Sequence of chain 1.A:
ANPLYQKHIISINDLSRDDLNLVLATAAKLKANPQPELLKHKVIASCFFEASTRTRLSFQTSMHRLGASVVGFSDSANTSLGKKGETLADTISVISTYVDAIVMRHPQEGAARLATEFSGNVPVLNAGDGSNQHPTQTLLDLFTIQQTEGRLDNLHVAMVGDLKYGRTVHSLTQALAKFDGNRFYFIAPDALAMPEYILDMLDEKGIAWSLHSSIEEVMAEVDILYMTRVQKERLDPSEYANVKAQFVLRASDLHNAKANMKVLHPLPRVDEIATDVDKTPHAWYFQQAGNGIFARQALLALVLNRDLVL

Sequence of chain 3.A:
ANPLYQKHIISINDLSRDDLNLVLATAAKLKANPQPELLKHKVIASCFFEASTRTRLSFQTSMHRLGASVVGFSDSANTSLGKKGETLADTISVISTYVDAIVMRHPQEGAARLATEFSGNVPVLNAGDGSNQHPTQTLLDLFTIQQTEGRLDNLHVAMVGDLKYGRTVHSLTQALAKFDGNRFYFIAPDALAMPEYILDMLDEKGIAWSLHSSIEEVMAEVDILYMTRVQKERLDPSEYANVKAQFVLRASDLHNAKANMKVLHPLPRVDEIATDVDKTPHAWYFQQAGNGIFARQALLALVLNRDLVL

Binding-site contacts:
Ligand atom C1 contacts residue LEU267 of chain 3.A at 3.9 Å (hydrophobic).
Ligand atom O3P contacts residue SER52 of chain 3.A at 2.7 Å (h-bond).
Ligand atom C1P contacts residue ARG54 of chain 3.A at 3.4 Å.
Ligand atom O1P contacts residue MLI1 of chain 3.E at 4.1 Å.
Ligand atom O2P contacts residue SER80 of chain 1.A at 2.8 Å (h-bond).
Ligand atom N1 contacts residue LEU267 of chain 3.A at 3.8 Å.
Ligand atom C1P contacts residue LEU267 of chain 3.A at 3.1 Å (hydrophobic).
Ligand atom O1 contacts residue GLN137 of chain 3.A at 3.9 Å.
Ligand atom P contacts residue SER52 of chain 3.A at 3.9 Å.
Ligand atom O1P contacts residue SER52 of chain 3.A at 4.2 Å.
Ligand atom O1P contacts residue SER80 of chain 1.A at 3.6 Å.
Ligand atom O1 contacts residue THR55 of chain 3.A at 2.7 Å (h-bond).
Ligand atom O1 contacts residue ARG105 of chain 3.A at 3.7 Å.
Ligand atom P contacts residue SER80 of chain 1.A at 3.8 Å.
Ligand atom N1 contacts residue MLI1 of chain 3.E at 3.3 Å (h-bond).
Ligand atom O3P contacts residue THR53 of chain 3.A at 3.9 Å.
Ligand atom O3P contacts residue ARG105 of chain 3.A at 2.6 Å (salt-bridge).
Ligand atom P contacts residue ARG54 of chain 3.A at 3.8 Å.
Ligand atom C1P contacts residue MLI1 of chain 3.E at 3.9 Å.
Ligand atom P contacts residue THR53 of chain 3.A at 3.9 Å.
Ligand atom N1 contacts residue GLN137 of chain 3.A at 2.7 Å (h-bond).
Ligand atom O1 contacts residue MLI1 of chain 3.E at 2.7 Å (h-bond).
Ligand atom O3P contacts residue ARG54 of chain 3.A at 3.8 Å.
Ligand atom N1 contacts residue HIS134 of chain 3.A at 3.5 Å (h-bond).
Ligand atom C1P contacts residue PRO266 of chain 3.A at 4.2 Å (hydrophobic).
Ligand atom C1 contacts residue ARG54 of chain 3.A at 4.2 Å.
Ligand atom C1 contacts residue HIS134 of chain 3.A at 3.6 Å.
Ligand atom P contacts residue ARG105 of chain 3.A at 3.6 Å.
Ligand atom P contacts residue THR55 of chain 3.A at 4.2 Å.
Ligand atom O3P contacts residue THR55 of chain 3.A at 3.1 Å (h-bond).
Ligand atom C1 contacts residue GLN137 of chain 3.A at 3.6 Å.
Ligand atom O1P contacts residue ARG105 of chain 3.A at 3.4 Å (salt-bridge).
Ligand atom O1P contacts residue LYS84 of chain 1.A at 3.6 Å.
Ligand atom C1 contacts residue THR55 of chain 3.A at 3.5 Å.
Ligand atom O2P contacts residue THR53 of chain 3.A at 3.1 Å (h-bond).
Ligand atom O2P contacts residue SER52 of chain 3.A at 4.1 Å.
Ligand atom O2P contacts residue ARG54 of chain 3.A at 2.9 Å (salt-bridge).
Ligand atom O1 contacts residue HIS134 of chain 3.A at 2.9 Å (h-bond).
Ligand atom N1 contacts residue PRO266 of chain 3.A at 3.5 Å (h-bond).
Ligand atom C1 contacts residue MLI1 of chain 3.E at 3.0 Å.

This small molecule binds to this protein.
Small molecule (SMILES): NC(=O)CP(=O)(O)O